Sequence of chain 1.B:
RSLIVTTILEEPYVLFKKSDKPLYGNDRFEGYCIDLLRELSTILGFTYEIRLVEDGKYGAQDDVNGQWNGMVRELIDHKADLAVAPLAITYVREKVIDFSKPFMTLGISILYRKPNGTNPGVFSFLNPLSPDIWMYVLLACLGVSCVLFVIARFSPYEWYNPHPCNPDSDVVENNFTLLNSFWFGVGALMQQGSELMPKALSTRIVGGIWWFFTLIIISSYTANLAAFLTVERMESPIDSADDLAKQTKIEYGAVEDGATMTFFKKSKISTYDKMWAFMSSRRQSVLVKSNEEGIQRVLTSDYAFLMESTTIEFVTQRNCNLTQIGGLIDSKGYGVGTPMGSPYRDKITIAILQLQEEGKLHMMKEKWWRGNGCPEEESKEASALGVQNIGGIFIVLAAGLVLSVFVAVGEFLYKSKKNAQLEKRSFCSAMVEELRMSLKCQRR

A small-molecule ligand and the protein it binds are described below.
Small molecule (SMILES): N[C@@H](CCC(=O)O)C(=O)O

Binding-site contacts:
Ligand atom OXT contacts residue ARG523 of chain 1.B at 3.6 Å (salt-bridge).
Ligand atom CA contacts residue ALA689 of chain 1.B at 3.9 Å (hydrophobic).
Ligand atom OXT contacts residue ALA518 of chain 1.B at 3.4 Å.
Ligand atom C contacts residue TYR488 of chain 1.B at 3.4 Å (hydrophobic).
Ligand atom O contacts residue ALA689 of chain 1.B at 2.6 Å (h-bond).
Ligand atom O contacts residue GLY688 of chain 1.B at 3.4 Å.
Ligand atom CB contacts residue TYR488 of chain 1.B at 3.5 Å (hydrophobic).
Ligand atom O contacts residue ARG523 of chain 1.B at 2.6 Å (salt-bridge).
Ligand atom OE1 contacts residue LEU736 of chain 1.B at 3.9 Å.
Ligand atom OE2 contacts residue THR690 of chain 1.B at 3.1 Å (h-bond).
Ligand atom CB contacts residue GLU738 of chain 1.B at 4.1 Å.
Ligand atom N contacts residue GLU738 of chain 1.B at 3.4 Å.
Ligand atom C contacts residue PRO516 of chain 1.B at 4.3 Å (hydrophobic).
Ligand atom CD contacts residue GLU738 of chain 1.B at 3.1 Å.
Ligand atom CA contacts residue GLU738 of chain 1.B at 3.4 Å.
Ligand atom C contacts residue ARG523 of chain 1.B at 3.6 Å.
Ligand atom OE1 contacts residue GLU738 of chain 1.B at 3.0 Å (salt-bridge).
Ligand atom N contacts residue PRO516 of chain 1.B at 4.2 Å.
Ligand atom OE2 contacts residue ALA689 of chain 1.B at 3.5 Å (h-bond).
Ligand atom C contacts residue ALA689 of chain 1.B at 3.4 Å (hydrophobic).
Ligand atom CB contacts residue GLY688 of chain 1.B at 4.0 Å.
Ligand atom CB contacts residue ALA689 of chain 1.B at 4.0 Å (hydrophobic).
Ligand atom N contacts residue TYR488 of chain 1.B at 3.5 Å.
Ligand atom CA contacts residue TYR488 of chain 1.B at 3.7 Å (hydrophobic).
Ligand atom OE2 contacts residue VAL685 of chain 1.B at 3.8 Å.
Ligand atom CD contacts residue THR690 of chain 1.B at 3.3 Å.
Ligand atom OXT contacts residue ALA689 of chain 1.B at 4.0 Å.
Ligand atom CG contacts residue ASN721 of chain 1.B at 4.2 Å.
Ligand atom OE1 contacts residue THR690 of chain 1.B at 3.0 Å (h-bond).
Ligand atom CG contacts residue VAL685 of chain 1.B at 3.9 Å (hydrophobic).
Ligand atom OXT contacts residue PRO516 of chain 1.B at 3.4 Å (h-bond).
Ligand atom OE2 contacts residue GLY688 of chain 1.B at 3.7 Å.
Ligand atom OXT contacts residue TYR488 of chain 1.B at 3.5 Å.
Ligand atom OE1 contacts residue MET737 of chain 1.B at 3.8 Å.
Ligand atom O contacts residue TYR488 of chain 1.B at 3.4 Å.
Ligand atom CD contacts residue VAL685 of chain 1.B at 3.7 Å (hydrophobic).
Ligand atom OE2 contacts residue GLU738 of chain 1.B at 3.5 Å (salt-bridge).
Ligand atom OE1 contacts residue VAL685 of chain 1.B at 3.9 Å.
Ligand atom CG contacts residue GLU738 of chain 1.B at 3.8 Å.
Ligand atom N contacts residue TYR764 of chain 1.B at 3.7 Å.